Binding-site contacts:
Ligand atom C4 contacts residue GLN61 of chain 1.A at 3.4 Å.
Ligand atom C2 contacts residue ILE62 of chain 1.A at 3.8 Å (hydrophobic).
Ligand atom C6 contacts residue GLN61 of chain 1.A at 4.2 Å.
Ligand atom C3 contacts residue GLN61 of chain 1.A at 3.5 Å.
Ligand atom C9 contacts residue ILE62 of chain 1.A at 3.5 Å (hydrophobic).
Ligand atom C1 contacts residue DMS1 of chain 1.E at 2.9 Å.
Ligand atom C2 contacts residue DMS1 of chain 1.E at 3.3 Å.
Ligand atom C8 contacts residue ILE62 of chain 1.A at 3.7 Å (hydrophobic).
Ligand atom C9 contacts residue PRO39 of chain 1.A at 2.7 Å (hydrophobic).
Ligand atom N7 contacts residue GLN61 of chain 1.A at 3.8 Å.
Ligand atom C1 contacts residue ILE62 of chain 1.A at 4.4 Å (hydrophobic).
Ligand atom C8 contacts residue ASP60 of chain 1.A at 3.8 Å.
Ligand atom C8 contacts residue PRO39 of chain 1.A at 3.0 Å (hydrophobic).
Ligand atom N7 contacts residue ASP60 of chain 1.A at 2.8 Å (salt-bridge).
Ligand atom N5 contacts residue GLN61 of chain 1.A at 3.1 Å (h-bond).
Ligand atom C4 contacts residue DMS1 of chain 1.E at 4.4 Å.
Ligand atom C9 contacts residue DMS1 of chain 1.E at 4.3 Å.
Ligand atom N5 contacts residue ASP60 of chain 1.A at 3.6 Å.
Ligand atom C2 contacts residue GLN61 of chain 1.A at 4.4 Å.
Ligand atom C1 contacts residue PRO39 of chain 1.A at 2.9 Å (hydrophobic).
Ligand atom C6 contacts residue ILE62 of chain 1.A at 4.2 Å (hydrophobic).
Ligand atom C4 contacts residue ILE62 of chain 1.A at 4.5 Å (hydrophobic).
Ligand atom C3 contacts residue ILE62 of chain 1.A at 4.3 Å (hydrophobic).
Ligand atom C3 contacts residue DMS1 of chain 1.E at 3.3 Å.
Ligand atom C6 contacts residue ASP60 of chain 1.A at 3.0 Å.
Ligand atom C2 contacts residue PRO39 of chain 1.A at 3.7 Å (hydrophobic).
Ligand atom C6 contacts residue PRO39 of chain 1.A at 4.3 Å (hydrophobic).
Ligand atom C4 contacts residue ASP60 of chain 1.A at 3.4 Å.
Ligand atom C3 contacts residue ASP60 of chain 1.A at 4.4 Å.

Sequence of chain 1.A:
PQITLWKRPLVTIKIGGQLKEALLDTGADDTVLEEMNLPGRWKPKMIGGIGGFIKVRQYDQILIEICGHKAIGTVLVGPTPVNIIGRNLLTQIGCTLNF

A small-molecule ligand and the protein it binds are described below.
Small molecule (SMILES): Cc1ccc(N)c(N)c1